Sequence of chain 3.A:
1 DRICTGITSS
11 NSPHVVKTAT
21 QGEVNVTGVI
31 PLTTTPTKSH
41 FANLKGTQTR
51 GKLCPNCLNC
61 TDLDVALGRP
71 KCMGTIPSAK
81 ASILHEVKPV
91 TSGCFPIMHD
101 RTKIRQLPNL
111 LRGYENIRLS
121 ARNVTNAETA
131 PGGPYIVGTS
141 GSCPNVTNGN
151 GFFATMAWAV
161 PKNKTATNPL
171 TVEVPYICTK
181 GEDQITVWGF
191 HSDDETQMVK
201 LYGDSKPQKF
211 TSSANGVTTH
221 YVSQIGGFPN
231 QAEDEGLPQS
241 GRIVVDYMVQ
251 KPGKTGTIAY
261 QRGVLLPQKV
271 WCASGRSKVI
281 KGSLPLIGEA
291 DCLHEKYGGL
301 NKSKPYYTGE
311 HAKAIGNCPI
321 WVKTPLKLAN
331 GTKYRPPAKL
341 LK

Binding-site contacts:
Ligand atom N2 contacts residue ASN301 of chain 3.A at 2.7 Å (h-bond).
Ligand atom C6 contacts residue LYS45 of chain 3.A at 4.3 Å.
Ligand atom C8 contacts residue LEU300 of chain 3.A at 4.2 Å (hydrophobic).
Ligand atom O7 contacts residue ALA290 of chain 3.A at 4.2 Å.
Ligand atom C4 contacts residue ASN301 of chain 3.A at 4.0 Å.
Ligand atom C8 contacts residue ASN301 of chain 3.A at 3.3 Å.
Ligand atom C3 contacts residue ASN301 of chain 3.A at 3.6 Å.
Ligand atom O6 contacts residue LYS45 of chain 3.A at 3.6 Å.
Ligand atom C2 contacts residue ASN301 of chain 3.A at 2.2 Å.
Ligand atom C7 contacts residue ASN301 of chain 3.A at 3.4 Å.
Ligand atom C1 contacts residue ASN301 of chain 3.A at 1.4 Å.
Ligand atom C1 contacts residue GLU289 of chain 3.A at 4.5 Å.
Ligand atom O4 contacts residue GLU289 of chain 3.A at 3.5 Å (salt-bridge).
Ligand atom C2 contacts residue GLU289 of chain 3.A at 4.0 Å.
Ligand atom O5 contacts residue ASN301 of chain 3.A at 2.3 Å (h-bond).
Ligand atom O7 contacts residue ASN301 of chain 3.A at 4.1 Å.
Ligand atom C8 contacts residue GLY299 of chain 3.A at 4.3 Å.
Ligand atom O3 contacts residue GLU289 of chain 3.A at 4.0 Å.
Ligand atom C4 contacts residue GLU289 of chain 3.A at 3.9 Å.
Ligand atom C7 contacts residue GLU289 of chain 3.A at 3.8 Å.
Ligand atom N2 contacts residue GLU289 of chain 3.A at 3.3 Å (salt-bridge).
Ligand atom C3 contacts residue GLU289 of chain 3.A at 3.5 Å.
Ligand atom O6 contacts residue GLU289 of chain 3.A at 3.4 Å (salt-bridge).
Ligand atom O7 contacts residue GLU289 of chain 3.A at 3.7 Å.
Ligand atom C5 contacts residue ASN301 of chain 3.A at 3.6 Å.
Ligand atom C5 contacts residue GLU289 of chain 3.A at 4.2 Å.
Ligand atom O5 contacts residue ASP291 of chain 3.A at 4.1 Å.

This small molecule binds to this protein.
Small molecule (SMILES): CC(=O)N[C@H]1[C@H](O[C@H]2[C@H](O)[C@@H](NC(C)=O)CO[C@@H]2CO)O[C@H](CO)[C@@H](O)[C@@H]1O